Sequence of chain 1.D:
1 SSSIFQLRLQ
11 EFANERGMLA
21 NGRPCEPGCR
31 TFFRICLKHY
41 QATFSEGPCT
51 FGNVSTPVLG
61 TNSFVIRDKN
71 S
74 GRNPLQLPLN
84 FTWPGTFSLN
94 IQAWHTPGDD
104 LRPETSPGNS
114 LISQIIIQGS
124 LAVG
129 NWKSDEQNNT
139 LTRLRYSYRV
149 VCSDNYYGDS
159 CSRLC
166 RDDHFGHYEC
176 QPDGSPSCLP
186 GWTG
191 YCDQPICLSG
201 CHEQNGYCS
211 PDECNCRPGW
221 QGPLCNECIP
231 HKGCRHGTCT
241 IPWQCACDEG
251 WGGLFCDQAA

Binding-site contacts:
Ligand atom O4 contacts residue GLN41 of chain 1.D at 3.7 Å.
Ligand atom C2 contacts residue THR89 of chain 1.D at 3.9 Å.
Ligand atom C2 contacts residue THR55 of chain 1.C at 2.4 Å.
Ligand atom C5 contacts residue MET68 of chain 1.C at 4.4 Å (hydrophobic).
Ligand atom C5 contacts residue THR55 of chain 1.C at 2.8 Å.
Ligand atom C6 contacts residue THR55 of chain 1.C at 4.1 Å.
Ligand atom C6 contacts residue MET68 of chain 1.C at 3.6 Å (hydrophobic).
Ligand atom C2 contacts residue TYR40 of chain 1.D at 3.3 Å (hydrophobic).
Ligand atom C3 contacts residue TYR40 of chain 1.D at 3.5 Å (hydrophobic).
Ligand atom O3 contacts residue TYR40 of chain 1.D at 3.2 Å.
Ligand atom O3 contacts residue THR89 of chain 1.D at 4.5 Å.
Ligand atom C4 contacts residue THR55 of chain 1.C at 3.5 Å.
Ligand atom C4 contacts residue ASP53 of chain 1.C at 4.2 Å.
Ligand atom C5 contacts residue ASP53 of chain 1.C at 3.7 Å.
Ligand atom C4 contacts residue TYR40 of chain 1.D at 3.3 Å (hydrophobic).
Ligand atom C6 contacts residue ILE66 of chain 1.C at 4.4 Å (hydrophobic).
Ligand atom O5 contacts residue THR55 of chain 1.C at 2.3 Å (h-bond).
Ligand atom C5 contacts residue TYR40 of chain 1.D at 3.9 Å (hydrophobic).
Ligand atom O4 contacts residue TYR40 of chain 1.D at 2.3 Å (h-bond).
Ligand atom C5 contacts residue ALA54 of chain 1.C at 4.2 Å (hydrophobic).
Ligand atom O3 contacts residue THR55 of chain 1.C at 4.3 Å.
Ligand atom O5 contacts residue ILE66 of chain 1.C at 4.5 Å.
Ligand atom C1 contacts residue HIS39 of chain 1.D at 4.1 Å.
Ligand atom C3 contacts residue THR55 of chain 1.C at 3.0 Å.
Ligand atom O5 contacts residue TYR40 of chain 1.D at 3.6 Å (h-bond).
Ligand atom C1 contacts residue TYR40 of chain 1.D at 3.9 Å (hydrophobic).
Ligand atom C4 contacts residue MET68 of chain 1.C at 4.2 Å (hydrophobic).
Ligand atom C6 contacts residue TYR40 of chain 1.D at 4.4 Å (hydrophobic).
Ligand atom O5 contacts residue HIS39 of chain 1.D at 3.6 Å.
Ligand atom C6 contacts residue ASP53 of chain 1.C at 3.6 Å.
Ligand atom O2 contacts residue THR55 of chain 1.C at 2.7 Å (h-bond).
Ligand atom O2 contacts residue THR89 of chain 1.D at 2.9 Å (h-bond).
Ligand atom O4 contacts residue MET68 of chain 1.C at 4.4 Å.
Ligand atom C1 contacts residue THR55 of chain 1.C at 1.4 Å.
Ligand atom O2 contacts residue TYR40 of chain 1.D at 4.4 Å.

This protein binds this small molecule.
Small molecule (SMILES): C[C@@H]1O[C@@H](O)[C@@H](O)[C@H](O)[C@@H]1O

Sequence of chain 1.C:
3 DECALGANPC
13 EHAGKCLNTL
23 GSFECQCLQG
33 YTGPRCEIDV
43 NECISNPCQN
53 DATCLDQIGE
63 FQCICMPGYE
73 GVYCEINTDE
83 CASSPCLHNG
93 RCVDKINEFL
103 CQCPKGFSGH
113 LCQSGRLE